The protein below binds the small molecule below.
Small molecule (SMILES): CC(=O)N[C@@H]1[C@@H](O)[C@H](O)[C@@H](CO)O[C@H]1O

Sequence of chain 1.A:
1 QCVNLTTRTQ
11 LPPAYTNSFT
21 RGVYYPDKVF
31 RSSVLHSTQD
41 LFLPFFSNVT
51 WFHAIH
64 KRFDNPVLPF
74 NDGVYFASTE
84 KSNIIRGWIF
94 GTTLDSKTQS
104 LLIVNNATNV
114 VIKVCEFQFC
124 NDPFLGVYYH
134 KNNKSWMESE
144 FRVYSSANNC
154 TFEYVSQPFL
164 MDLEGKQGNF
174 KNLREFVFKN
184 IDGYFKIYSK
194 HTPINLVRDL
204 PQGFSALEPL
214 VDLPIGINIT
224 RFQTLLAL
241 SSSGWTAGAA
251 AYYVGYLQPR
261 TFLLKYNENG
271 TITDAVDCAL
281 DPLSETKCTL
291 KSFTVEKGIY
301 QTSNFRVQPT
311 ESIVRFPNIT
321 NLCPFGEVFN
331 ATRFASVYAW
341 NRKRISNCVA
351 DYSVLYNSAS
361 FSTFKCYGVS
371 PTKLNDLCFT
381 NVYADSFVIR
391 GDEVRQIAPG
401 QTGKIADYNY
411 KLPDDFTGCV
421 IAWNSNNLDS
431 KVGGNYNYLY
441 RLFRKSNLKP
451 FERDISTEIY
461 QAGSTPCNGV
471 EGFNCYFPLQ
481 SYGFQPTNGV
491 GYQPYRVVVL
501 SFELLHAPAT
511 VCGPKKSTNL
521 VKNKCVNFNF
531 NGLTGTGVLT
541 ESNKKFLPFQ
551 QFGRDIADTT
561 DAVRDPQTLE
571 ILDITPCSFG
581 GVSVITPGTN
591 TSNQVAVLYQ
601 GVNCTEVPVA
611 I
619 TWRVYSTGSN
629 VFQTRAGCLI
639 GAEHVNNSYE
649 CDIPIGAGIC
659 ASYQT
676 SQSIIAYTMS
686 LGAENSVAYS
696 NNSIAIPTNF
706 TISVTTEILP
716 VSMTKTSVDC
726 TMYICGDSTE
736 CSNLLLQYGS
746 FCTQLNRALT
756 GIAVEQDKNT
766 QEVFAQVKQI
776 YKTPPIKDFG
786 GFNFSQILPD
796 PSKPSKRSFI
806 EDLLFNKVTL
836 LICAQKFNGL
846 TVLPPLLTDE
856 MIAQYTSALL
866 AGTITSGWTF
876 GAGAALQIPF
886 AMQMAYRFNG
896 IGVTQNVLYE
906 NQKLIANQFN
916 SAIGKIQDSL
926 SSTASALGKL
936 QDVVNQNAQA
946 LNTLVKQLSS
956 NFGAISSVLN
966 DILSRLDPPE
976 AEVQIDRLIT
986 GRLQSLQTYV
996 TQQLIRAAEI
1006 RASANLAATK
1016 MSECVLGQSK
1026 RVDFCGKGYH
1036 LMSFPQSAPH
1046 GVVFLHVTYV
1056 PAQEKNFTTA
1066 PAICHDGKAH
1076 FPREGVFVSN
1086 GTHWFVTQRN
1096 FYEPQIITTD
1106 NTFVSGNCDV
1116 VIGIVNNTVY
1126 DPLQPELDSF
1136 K

Sequence of chain 1.B:
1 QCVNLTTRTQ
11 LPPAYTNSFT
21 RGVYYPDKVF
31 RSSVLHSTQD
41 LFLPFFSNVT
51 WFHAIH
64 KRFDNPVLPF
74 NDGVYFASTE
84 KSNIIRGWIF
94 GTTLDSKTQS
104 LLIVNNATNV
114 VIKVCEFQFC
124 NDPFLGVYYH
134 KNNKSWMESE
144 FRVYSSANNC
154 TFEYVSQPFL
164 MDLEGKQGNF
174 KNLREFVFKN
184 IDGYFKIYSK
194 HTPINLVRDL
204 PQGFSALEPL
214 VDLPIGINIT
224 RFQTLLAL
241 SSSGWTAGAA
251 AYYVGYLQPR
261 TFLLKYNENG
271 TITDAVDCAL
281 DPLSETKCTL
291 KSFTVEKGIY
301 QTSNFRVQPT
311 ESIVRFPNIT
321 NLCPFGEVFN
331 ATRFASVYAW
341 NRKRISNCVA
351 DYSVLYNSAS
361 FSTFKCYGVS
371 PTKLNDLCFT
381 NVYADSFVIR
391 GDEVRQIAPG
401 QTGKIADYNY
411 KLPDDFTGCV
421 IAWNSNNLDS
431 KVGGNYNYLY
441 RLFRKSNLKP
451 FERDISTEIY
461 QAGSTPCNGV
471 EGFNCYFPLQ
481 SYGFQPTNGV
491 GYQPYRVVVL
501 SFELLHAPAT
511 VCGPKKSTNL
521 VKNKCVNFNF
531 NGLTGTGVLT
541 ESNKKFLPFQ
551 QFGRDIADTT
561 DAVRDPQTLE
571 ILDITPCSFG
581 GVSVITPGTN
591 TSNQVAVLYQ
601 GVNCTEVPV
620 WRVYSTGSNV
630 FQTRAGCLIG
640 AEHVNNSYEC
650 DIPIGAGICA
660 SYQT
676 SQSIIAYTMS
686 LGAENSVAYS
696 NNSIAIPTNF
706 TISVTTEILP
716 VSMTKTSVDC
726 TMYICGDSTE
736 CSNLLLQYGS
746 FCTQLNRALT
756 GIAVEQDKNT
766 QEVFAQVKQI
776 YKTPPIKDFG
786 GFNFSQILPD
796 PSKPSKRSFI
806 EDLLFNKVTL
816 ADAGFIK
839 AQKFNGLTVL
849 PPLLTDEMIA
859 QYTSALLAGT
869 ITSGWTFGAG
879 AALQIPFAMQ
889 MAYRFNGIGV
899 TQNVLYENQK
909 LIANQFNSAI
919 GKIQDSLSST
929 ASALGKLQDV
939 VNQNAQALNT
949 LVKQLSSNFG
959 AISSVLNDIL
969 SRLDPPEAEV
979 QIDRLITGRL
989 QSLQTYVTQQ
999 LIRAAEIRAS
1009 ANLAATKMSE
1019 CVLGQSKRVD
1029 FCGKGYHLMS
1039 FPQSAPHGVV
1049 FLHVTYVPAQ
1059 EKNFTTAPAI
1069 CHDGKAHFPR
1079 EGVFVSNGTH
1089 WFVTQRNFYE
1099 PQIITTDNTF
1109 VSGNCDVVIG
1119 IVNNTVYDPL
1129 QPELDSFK

Binding-site contacts:
Ligand atom C3 contacts residue ASN269 of chain 1.B at 3.8 Å.
Ligand atom N2 contacts residue GLU268 of chain 1.B at 2.8 Å (salt-bridge).
Ligand atom O5 contacts residue LYS545 of chain 1.A at 4.1 Å.
Ligand atom C2 contacts residue GLU268 of chain 1.B at 3.6 Å.
Ligand atom C7 contacts residue ASN269 of chain 1.B at 4.1 Å.
Ligand atom C2 contacts residue ASN269 of chain 1.B at 2.4 Å.
Ligand atom C4 contacts residue ASN269 of chain 1.B at 4.2 Å.
Ligand atom C3 contacts residue GLU268 of chain 1.B at 4.0 Å.
Ligand atom O5 contacts residue ASN269 of chain 1.B at 2.4 Å (h-bond).
Ligand atom C1 contacts residue ASN269 of chain 1.B at 1.4 Å.
Ligand atom O7 contacts residue GLU268 of chain 1.B at 4.4 Å.
Ligand atom C7 contacts residue GLU268 of chain 1.B at 3.4 Å.
Ligand atom C6 contacts residue LYS545 of chain 1.A at 3.7 Å.
Ligand atom O6 contacts residue LYS545 of chain 1.A at 3.9 Å.
Ligand atom C5 contacts residue LYS545 of chain 1.A at 4.4 Å.
Ligand atom N2 contacts residue ASN269 of chain 1.B at 2.9 Å (h-bond).
Ligand atom C8 contacts residue ASN267 of chain 1.B at 4.1 Å.
Ligand atom C1 contacts residue GLU268 of chain 1.B at 3.7 Å.
Ligand atom C5 contacts residue ASN269 of chain 1.B at 3.7 Å.
Ligand atom C8 contacts residue GLU268 of chain 1.B at 3.4 Å.